The small molecule below binds the protein below.
Small molecule (SMILES): O=C(N/N=C/c1ccc(Sc2ncccn2)o1)c1cccc(F)c1

Binding-site contacts:
Ligand atom C4 contacts residue TYR50 of chain 1.A at 3.7 Å (hydrophobic).
Ligand atom N2 contacts residue THR177 of chain 1.A at 3.4 Å.
Ligand atom C14 contacts residue TYR217 of chain 1.A at 3.5 Å (hydrophobic).
Ligand atom O1 contacts residue THR177 of chain 1.A at 3.7 Å.
Ligand atom N3 contacts residue PHE38 of chain 1.A at 3.7 Å.
Ligand atom N3 contacts residue TRP180 of chain 1.A at 3.3 Å.
Ligand atom C1 contacts residue TYR50 of chain 1.A at 3.4 Å (hydrophobic).
Ligand atom C3 contacts residue THR177 of chain 1.A at 3.5 Å.
Ligand atom F1 contacts residue LEU181 of chain 1.A at 3.3 Å.
Ligand atom N2 contacts residue PHE46 of chain 1.A at 3.6 Å.
Ligand atom C16 contacts residue PHE38 of chain 1.A at 3.6 Å (hydrophobic).
Ligand atom O2 contacts residue TRP180 of chain 1.A at 3.4 Å.
Ligand atom O2 contacts residue THR177 of chain 1.A at 2.7 Å (h-bond).
Ligand atom C9 contacts residue PHE38 of chain 1.A at 3.4 Å (hydrophobic).
Ligand atom C5 contacts residue TRP180 of chain 1.A at 3.6 Å (hydrophobic).
Ligand atom S1 contacts residue TRP180 of chain 1.A at 3.5 Å.
Ligand atom C13 contacts residue LEU181 of chain 1.A at 3.7 Å (hydrophobic).
Ligand atom C16 contacts residue ILE35 of chain 1.A at 3.7 Å (hydrophobic).
Ligand atom F1 contacts residue ARG170 of chain 1.A at 3.5 Å.
Ligand atom C2 contacts residue LEU176 of chain 1.A at 3.5 Å (hydrophobic).
Ligand atom C6 contacts residue TYR50 of chain 1.A at 3.1 Å (hydrophobic).
Ligand atom S1 contacts residue HIS279 of chain 1.A at 3.7 Å.
Ligand atom C15 contacts residue TYR217 of chain 1.A at 3.7 Å (hydrophobic).
Ligand atom C16 contacts residue THR34 of chain 1.A at 3.1 Å.
Ligand atom N4 contacts residue PHE38 of chain 1.A at 3.3 Å.
Ligand atom C12 contacts residue LEU181 of chain 1.A at 3.7 Å (hydrophobic).
Ligand atom C15 contacts residue ILE35 of chain 1.A at 3.4 Å (hydrophobic).
Ligand atom C3 contacts residue TYR50 of chain 1.A at 3.6 Å (hydrophobic).
Ligand atom N4 contacts residue THR34 of chain 1.A at 2.8 Å (h-bond).
Ligand atom C2 contacts residue TYR50 of chain 1.A at 3.5 Å (hydrophobic).
Ligand atom O1 contacts residue TRP180 of chain 1.A at 3.5 Å.
Ligand atom O2 contacts residue LEU181 of chain 1.A at 3.5 Å (h-bond).
Ligand atom N1 contacts residue TYR50 of chain 1.A at 3.6 Å.
Ligand atom N3 contacts residue THR177 of chain 1.A at 3.4 Å.
Ligand atom N4 contacts residue TRP180 of chain 1.A at 3.6 Å.
Ligand atom C9 contacts residue THR34 of chain 1.A at 3.3 Å.
Ligand atom N3 contacts residue THR34 of chain 1.A at 3.5 Å (h-bond).
Ligand atom C3 contacts residue LEU176 of chain 1.A at 3.3 Å (hydrophobic).
Ligand atom C12 contacts residue LEU173 of chain 1.A at 3.7 Å (hydrophobic).
Ligand atom C3 contacts residue PHE46 of chain 1.A at 3.6 Å (hydrophobic).

Sequence of chain 1.A:
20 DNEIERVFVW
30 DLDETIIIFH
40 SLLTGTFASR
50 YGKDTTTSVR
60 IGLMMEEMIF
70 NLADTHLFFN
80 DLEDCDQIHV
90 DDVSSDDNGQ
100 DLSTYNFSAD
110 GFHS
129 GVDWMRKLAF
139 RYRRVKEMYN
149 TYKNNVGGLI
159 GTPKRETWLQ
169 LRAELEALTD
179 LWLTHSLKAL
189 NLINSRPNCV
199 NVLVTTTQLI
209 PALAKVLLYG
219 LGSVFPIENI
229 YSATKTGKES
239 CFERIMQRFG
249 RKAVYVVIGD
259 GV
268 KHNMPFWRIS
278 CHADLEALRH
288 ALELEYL